Sequence of chain 4.A:
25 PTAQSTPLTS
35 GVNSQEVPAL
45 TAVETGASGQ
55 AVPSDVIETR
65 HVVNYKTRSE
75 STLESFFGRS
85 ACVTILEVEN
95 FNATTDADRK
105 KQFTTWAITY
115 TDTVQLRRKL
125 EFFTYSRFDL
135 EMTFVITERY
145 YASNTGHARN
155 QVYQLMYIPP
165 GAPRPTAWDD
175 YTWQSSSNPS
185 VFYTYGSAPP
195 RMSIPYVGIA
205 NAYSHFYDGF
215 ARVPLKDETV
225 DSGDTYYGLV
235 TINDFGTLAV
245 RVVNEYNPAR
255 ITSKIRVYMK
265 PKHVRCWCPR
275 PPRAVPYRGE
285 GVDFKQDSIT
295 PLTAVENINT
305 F

This small molecule binds to this protein.
Small molecule (SMILES): CCCCO[C@]1(C(=O)O)C[C@H](O)[C@@H](NC(C)=O)[C@H]([C@H](O)[C@H](O)CO)O1

Sequence of chain 5.A:
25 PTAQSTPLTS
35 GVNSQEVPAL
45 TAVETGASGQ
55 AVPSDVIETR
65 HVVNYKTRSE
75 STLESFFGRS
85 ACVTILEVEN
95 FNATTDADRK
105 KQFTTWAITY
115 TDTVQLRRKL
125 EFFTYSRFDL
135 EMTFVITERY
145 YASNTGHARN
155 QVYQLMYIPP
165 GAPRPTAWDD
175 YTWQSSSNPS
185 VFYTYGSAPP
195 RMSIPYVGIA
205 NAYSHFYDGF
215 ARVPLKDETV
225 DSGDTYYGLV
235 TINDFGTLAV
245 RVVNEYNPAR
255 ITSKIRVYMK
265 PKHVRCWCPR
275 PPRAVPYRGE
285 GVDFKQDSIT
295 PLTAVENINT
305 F

Binding-site contacts:
Ligand atom C6 contacts residue TYR145 of chain 5.A at 3.4 Å (hydrophobic).
Ligand atom C7 contacts residue TYR145 of chain 5.A at 3.9 Å (hydrophobic).
Ligand atom C1 contacts residue ALA146 of chain 5.A at 4.0 Å (hydrophobic).
Ligand atom C3 contacts residue PRO252 of chain 4.A at 4.3 Å (hydrophobic).
Ligand atom N5 contacts residue TYR250 of chain 4.A at 3.9 Å.
Ligand atom N5 contacts residue TYR145 of chain 5.A at 2.6 Å (h-bond).
Ligand atom O8 contacts residue ALA146 of chain 5.A at 3.4 Å.
Ligand atom O4 contacts residue TYR250 of chain 4.A at 3.0 Å.
Ligand atom O4 contacts residue ASN251 of chain 4.A at 4.3 Å.
Ligand atom C1 contacts residue SER147 of chain 5.A at 3.6 Å.
Ligand atom C8 contacts residue ALA146 of chain 5.A at 4.4 Å (hydrophobic).
Ligand atom C9 contacts residue TYR145 of chain 5.A at 4.2 Å (hydrophobic).
Ligand atom C11 contacts residue TYR250 of chain 4.A at 3.1 Å (hydrophobic).
Ligand atom O1B contacts residue PRO252 of chain 4.A at 3.4 Å.
Ligand atom O1B contacts residue SER147 of chain 5.A at 2.6 Å (h-bond).
Ligand atom O1A contacts residue ALA146 of chain 5.A at 3.2 Å.
Ligand atom C1 contacts residue PRO252 of chain 4.A at 4.1 Å (hydrophobic).
Ligand atom C11 contacts residue ARG143 of chain 5.A at 3.9 Å.
Ligand atom O1B contacts residue ALA146 of chain 5.A at 4.3 Å.
Ligand atom O10 contacts residue ASN96 of chain 4.A at 4.3 Å.
Ligand atom C4 contacts residue TYR250 of chain 4.A at 4.3 Å (hydrophobic).
Ligand atom O9 contacts residue TYR145 of chain 5.A at 4.3 Å.
Ligand atom C10 contacts residue TYR145 of chain 5.A at 3.6 Å (hydrophobic).
Ligand atom O1A contacts residue SER147 of chain 5.A at 3.1 Å (h-bond).
Ligand atom C6 contacts residue ALA146 of chain 5.A at 4.3 Å (hydrophobic).
Ligand atom O4 contacts residue PRO252 of chain 4.A at 4.0 Å.
Ligand atom C4 contacts residue TYR145 of chain 5.A at 3.6 Å (hydrophobic).
Ligand atom C10 contacts residue TYR250 of chain 4.A at 2.9 Å (hydrophobic).
Ligand atom C5 contacts residue TYR145 of chain 5.A at 3.4 Å (hydrophobic).
Ligand atom O4 contacts residue TYR145 of chain 5.A at 4.1 Å.
Ligand atom C4 contacts residue PRO252 of chain 4.A at 4.3 Å (hydrophobic).
Ligand atom O10 contacts residue TYR250 of chain 4.A at 2.3 Å (h-bond).
Ligand atom C11 contacts residue TYR145 of chain 5.A at 3.8 Å (hydrophobic).
Ligand atom O1A contacts residue ASN148 of chain 5.A at 4.5 Å.